Sequence of chain 2.A:
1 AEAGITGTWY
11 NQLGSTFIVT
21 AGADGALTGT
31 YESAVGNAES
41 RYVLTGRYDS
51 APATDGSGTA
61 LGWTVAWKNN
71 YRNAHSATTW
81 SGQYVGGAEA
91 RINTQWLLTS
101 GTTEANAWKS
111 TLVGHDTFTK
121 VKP

Sequence of chain 1.A:
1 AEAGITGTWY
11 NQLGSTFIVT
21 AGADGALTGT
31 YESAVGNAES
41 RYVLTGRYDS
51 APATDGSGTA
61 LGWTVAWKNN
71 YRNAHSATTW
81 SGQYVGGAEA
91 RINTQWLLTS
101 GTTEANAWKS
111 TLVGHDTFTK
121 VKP

Binding-site contacts:
Ligand atom CD contacts residue ALA34 of chain 2.A at 3.7 Å (hydrophobic).
Ligand atom CG contacts residue TRP67 of chain 2.A at 3.4 Å (hydrophobic).
Ligand atom N contacts residue LEA1 of chain 2.E at 1.3 Å.
Ligand atom OE1 contacts residue THR78 of chain 2.A at 2.6 Å (h-bond).
Ligand atom O contacts residue ALA34 of chain 2.A at 3.4 Å.
Ligand atom CD contacts residue ALA88 of chain 1.A at 3.3 Å (hydrophobic).
Ligand atom CG contacts residue TRP67 of chain 2.A at 3.9 Å (hydrophobic).
Ligand atom CA contacts residue LEA1 of chain 2.E at 3.6 Å.
Ligand atom CA contacts residue LEA1 of chain 2.E at 2.4 Å.
Ligand atom CG contacts residue ALA88 of chain 1.A at 3.8 Å (hydrophobic).
Ligand atom O contacts residue LEU13 of chain 2.A at 3.3 Å.
Ligand atom C contacts residue LEA1 of chain 2.E at 3.1 Å.
Ligand atom O contacts residue TRP67 of chain 2.A at 3.6 Å.
Ligand atom SG contacts residue LEA1 of chain 2.E at 1.8 Å.
Ligand atom N contacts residue ALA34 of chain 2.A at 3.8 Å.
Ligand atom NE2 contacts residue TRP96 of chain 2.A at 3.3 Å.
Ligand atom C contacts residue SER33 of chain 2.A at 3.2 Å.
Ligand atom CG contacts residue ALA34 of chain 2.A at 3.2 Å (hydrophobic).
Ligand atom OE1 contacts residue TRP67 of chain 2.A at 3.8 Å.
Ligand atom CD contacts residue LEA1 of chain 2.E at 3.6 Å.
Ligand atom CB contacts residue ALA88 of chain 1.A at 3.9 Å (hydrophobic).
Ligand atom CB contacts residue TRP67 of chain 2.A at 3.7 Å (hydrophobic).
Ligand atom CG contacts residue VAL35 of chain 2.A at 3.5 Å (hydrophobic).
Ligand atom CB contacts residue TRP67 of chain 2.A at 3.8 Å (hydrophobic).
Ligand atom O contacts residue LEA1 of chain 2.E at 3.5 Å.
Ligand atom OE1 contacts residue LEU98 of chain 2.A at 3.7 Å.
Ligand atom CA contacts residue SER33 of chain 2.A at 3.3 Å.
Ligand atom N contacts residue LEA1 of chain 2.E at 3.6 Å.
Ligand atom CE1 contacts residue TRP67 of chain 2.A at 3.4 Å (hydrophobic).
Ligand atom NE2 contacts residue SER76 of chain 2.A at 3.1 Å (h-bond).
Ligand atom NE2 contacts residue TRP67 of chain 2.A at 3.5 Å.
Ligand atom O contacts residue SER33 of chain 2.A at 3.7 Å.
Ligand atom CD2 contacts residue SER76 of chain 2.A at 3.9 Å.
Ligand atom CB contacts residue LEA1 of chain 2.E at 2.8 Å.
Ligand atom CD contacts residue THR78 of chain 2.A at 3.8 Å.
Ligand atom CG contacts residue TYR42 of chain 2.A at 3.6 Å (hydrophobic).
Ligand atom O contacts residue SER33 of chain 2.A at 3.1 Å (h-bond).
Ligand atom CA contacts residue ALA34 of chain 2.A at 3.6 Å (hydrophobic).
Ligand atom CB contacts residue TYR42 of chain 2.A at 3.7 Å (hydrophobic).
Ligand atom CB contacts residue LEA1 of chain 2.E at 3.7 Å.

This small molecule binds to this protein.
Small molecule (SMILES): NC(=O)CC[C@H](NC(=O)[C@@H]1CCCN1C(=O)[C@@H](N)Cc1c[nH]cn1)C(=O)NCC(=O)N1CCC[C@H]1C(=O)N1CCC[C@H]1C(=O)N[C@@H](CS)C(=O)N[C@@H](CCCC[NH3+])C(N)=O